Sequence of chain 1.C:
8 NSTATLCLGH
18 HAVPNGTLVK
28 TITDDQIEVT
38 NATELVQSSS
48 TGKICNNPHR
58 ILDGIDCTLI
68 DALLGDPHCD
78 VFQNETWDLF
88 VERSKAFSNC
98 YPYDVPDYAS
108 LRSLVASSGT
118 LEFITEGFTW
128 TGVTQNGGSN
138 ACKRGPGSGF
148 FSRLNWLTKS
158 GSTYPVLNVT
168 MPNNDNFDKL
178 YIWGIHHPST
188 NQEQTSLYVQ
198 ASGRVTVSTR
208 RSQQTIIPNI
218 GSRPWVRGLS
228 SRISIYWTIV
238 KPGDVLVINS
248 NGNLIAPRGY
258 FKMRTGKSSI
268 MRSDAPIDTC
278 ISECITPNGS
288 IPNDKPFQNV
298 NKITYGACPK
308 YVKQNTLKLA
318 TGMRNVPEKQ

Binding-site contacts:
Ligand atom O7 contacts residue ASN285 of chain 1.C at 3.0 Å (h-bond).
Ligand atom C7 contacts residue ASN285 of chain 1.C at 3.3 Å.
Ligand atom N2 contacts residue VAL297 of chain 1.C at 3.8 Å.
Ligand atom N2 contacts residue ASN285 of chain 1.C at 3.1 Å (h-bond).
Ligand atom C3 contacts residue ASN285 of chain 1.C at 3.7 Å.
Ligand atom C5 contacts residue ASN285 of chain 1.C at 3.0 Å.
Ligand atom C8 contacts residue GLU69 of chain 1.D at 3.2 Å.
Ligand atom C1 contacts residue ASN285 of chain 1.C at 1.4 Å.
Ligand atom C5 contacts residue ASN298 of chain 1.C at 4.0 Å.
Ligand atom C1 contacts residue ASN298 of chain 1.C at 4.4 Å.
Ligand atom C2 contacts residue VAL297 of chain 1.C at 4.0 Å (hydrophobic).
Ligand atom O6 contacts residue GLU69 of chain 1.D at 4.2 Å.
Ligand atom C6 contacts residue ASN285 of chain 1.C at 4.0 Å.
Ligand atom C1 contacts residue VAL297 of chain 1.C at 3.2 Å (hydrophobic).
Ligand atom C6 contacts residue ASN298 of chain 1.C at 4.3 Å.
Ligand atom O5 contacts residue VAL297 of chain 1.C at 4.2 Å.
Ligand atom O5 contacts residue ASN285 of chain 1.C at 1.6 Å (h-bond).
Ligand atom C3 contacts residue VAL297 of chain 1.C at 4.3 Å (hydrophobic).
Ligand atom C7 contacts residue VAL297 of chain 1.C at 4.4 Å (hydrophobic).
Ligand atom O5 contacts residue ASN298 of chain 1.C at 4.1 Å.
Ligand atom C8 contacts residue LYS299 of chain 1.C at 4.4 Å.
Ligand atom C8 contacts residue SER45 of chain 1.C at 3.4 Å.
Ligand atom C7 contacts residue GLU69 of chain 1.D at 4.3 Å.
Ligand atom C4 contacts residue ASN285 of chain 1.C at 3.8 Å.
Ligand atom C2 contacts residue ASN285 of chain 1.C at 2.5 Å.
Ligand atom O6 contacts residue ASN298 of chain 1.C at 4.5 Å.

The small molecule below binds the protein below.
Small molecule (SMILES): CC(=O)N[C@H]1[C@H](O[C@H]2[C@H](O)[C@@H](NC(C)=O)CO[C@@H]2CO)O[C@H](CO)[C@@H](O)[C@@H]1O

Sequence of chain 1.D:
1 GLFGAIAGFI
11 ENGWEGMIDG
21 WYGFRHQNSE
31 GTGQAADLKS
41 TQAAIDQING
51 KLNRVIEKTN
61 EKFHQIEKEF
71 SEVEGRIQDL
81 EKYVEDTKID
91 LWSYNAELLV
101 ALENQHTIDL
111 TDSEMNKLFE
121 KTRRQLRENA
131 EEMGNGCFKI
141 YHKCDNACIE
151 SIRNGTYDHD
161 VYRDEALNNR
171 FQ